Binding-site contacts:
Ligand atom C contacts residue THR196 of chain 1.A at 3.4 Å.
Ligand atom O8 contacts residue SER149 of chain 1.C at 2.7 Å (h-bond).
Ligand atom OXT contacts residue MET330 of chain 1.D at 3.4 Å.
Ligand atom C contacts residue ASN335 of chain 1.D at 3.8 Å.
Ligand atom O8 contacts residue SER327 of chain 1.D at 3.3 Å (h-bond).
Ligand atom C contacts residue ASN151 of chain 1.C at 3.9 Å.
Ligand atom C5 contacts residue SER149 of chain 1.C at 3.6 Å.
Ligand atom O8 contacts residue ILE329 of chain 1.D at 3.4 Å.
Ligand atom OXT contacts residue THR196 of chain 1.A at 2.6 Å (h-bond).
Ligand atom O contacts residue LYS333 of chain 1.D at 2.6 Å (salt-bridge).
Ligand atom O8 contacts residue SER328 of chain 1.D at 2.7 Å (h-bond).
Ligand atom C6 contacts residue SER149 of chain 1.C at 3.5 Å.
Ligand atom C5 contacts residue SER327 of chain 1.D at 3.1 Å.
Ligand atom OXT contacts residue LYS333 of chain 1.D at 3.8 Å.
Ligand atom C4 contacts residue SER327 of chain 1.D at 3.5 Å.
Ligand atom C6 contacts residue SER328 of chain 1.D at 3.3 Å.
Ligand atom O contacts residue GLY326 of chain 1.D at 3.7 Å.
Ligand atom C5 contacts residue ASN151 of chain 1.C at 3.6 Å.
Ligand atom C4 contacts residue THR110 of chain 1.C at 3.6 Å.
Ligand atom C contacts residue MET330 of chain 1.D at 3.5 Å (hydrophobic).
Ligand atom O contacts residue ASN335 of chain 1.D at 2.9 Å (h-bond).
Ligand atom C5 contacts residue MET330 of chain 1.D at 3.8 Å (hydrophobic).
Ligand atom O7 contacts residue SER328 of chain 1.D at 2.9 Å (h-bond).
Ligand atom O7 contacts residue THR150 of chain 1.C at 2.6 Å (h-bond).
Ligand atom C4 contacts residue MET330 of chain 1.D at 4.0 Å (hydrophobic).
Ligand atom O7 contacts residue THR110 of chain 1.C at 2.9 Å (h-bond).
Ligand atom C contacts residue LYS333 of chain 1.D at 3.5 Å.
Ligand atom OXT contacts residue GLN197 of chain 1.A at 3.9 Å.
Ligand atom O contacts residue GLN197 of chain 1.A at 3.5 Å (h-bond).
Ligand atom O7 contacts residue GLY326 of chain 1.D at 3.9 Å.
Ligand atom O contacts residue THR196 of chain 1.A at 3.3 Å (h-bond).
Ligand atom C6 contacts residue THR110 of chain 1.C at 3.8 Å.
Ligand atom O7 contacts residue SER327 of chain 1.D at 3.3 Å.
Ligand atom C contacts residue GLN197 of chain 1.A at 3.6 Å.
Ligand atom O8 contacts residue THR150 of chain 1.C at 2.9 Å (h-bond).
Ligand atom C6 contacts residue SER327 of chain 1.D at 3.1 Å.
Ligand atom OXT contacts residue ASN151 of chain 1.C at 2.9 Å (h-bond).
Ligand atom O contacts residue MET330 of chain 1.D at 3.9 Å.
Ligand atom C4 contacts residue GLY326 of chain 1.D at 3.5 Å.
Ligand atom C6 contacts residue THR150 of chain 1.C at 3.2 Å.

Sequence of chain 1.D:
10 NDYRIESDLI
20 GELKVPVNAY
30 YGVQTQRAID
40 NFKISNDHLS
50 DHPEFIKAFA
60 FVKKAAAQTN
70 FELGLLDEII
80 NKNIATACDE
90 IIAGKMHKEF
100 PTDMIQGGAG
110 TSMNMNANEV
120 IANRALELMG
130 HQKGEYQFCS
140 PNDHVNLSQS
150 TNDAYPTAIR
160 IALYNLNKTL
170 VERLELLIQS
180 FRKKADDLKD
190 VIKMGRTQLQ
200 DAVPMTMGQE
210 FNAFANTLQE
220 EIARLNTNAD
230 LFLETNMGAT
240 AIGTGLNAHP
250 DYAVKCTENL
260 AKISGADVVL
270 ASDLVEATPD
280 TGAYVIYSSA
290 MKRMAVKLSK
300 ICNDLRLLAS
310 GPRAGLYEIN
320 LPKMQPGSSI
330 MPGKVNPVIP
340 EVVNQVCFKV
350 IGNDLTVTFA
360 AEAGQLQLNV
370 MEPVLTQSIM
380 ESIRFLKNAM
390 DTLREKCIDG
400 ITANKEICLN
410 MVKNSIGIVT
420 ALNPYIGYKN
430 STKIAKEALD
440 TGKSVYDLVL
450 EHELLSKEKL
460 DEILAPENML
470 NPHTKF

A protein and the small-molecule ligand that binds it are described below.
Small molecule (SMILES): O=C(O)/C=C/C(=O)O

Sequence of chain 1.C:
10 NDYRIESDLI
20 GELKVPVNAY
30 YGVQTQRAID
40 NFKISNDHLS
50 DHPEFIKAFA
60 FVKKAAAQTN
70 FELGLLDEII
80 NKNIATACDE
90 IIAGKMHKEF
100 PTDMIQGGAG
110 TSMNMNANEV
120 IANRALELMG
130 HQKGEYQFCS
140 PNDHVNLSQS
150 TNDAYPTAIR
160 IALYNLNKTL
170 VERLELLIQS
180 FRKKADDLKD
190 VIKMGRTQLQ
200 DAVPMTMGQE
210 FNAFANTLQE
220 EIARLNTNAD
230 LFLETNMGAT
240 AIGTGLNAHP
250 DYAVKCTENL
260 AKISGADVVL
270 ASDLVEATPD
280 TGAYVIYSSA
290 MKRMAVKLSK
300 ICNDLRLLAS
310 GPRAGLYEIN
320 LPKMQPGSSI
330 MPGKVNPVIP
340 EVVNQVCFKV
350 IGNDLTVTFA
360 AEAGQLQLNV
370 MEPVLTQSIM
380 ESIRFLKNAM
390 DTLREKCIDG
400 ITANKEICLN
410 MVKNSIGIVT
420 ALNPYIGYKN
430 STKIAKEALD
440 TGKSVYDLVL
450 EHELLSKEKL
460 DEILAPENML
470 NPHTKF

Sequence of chain 1.A:
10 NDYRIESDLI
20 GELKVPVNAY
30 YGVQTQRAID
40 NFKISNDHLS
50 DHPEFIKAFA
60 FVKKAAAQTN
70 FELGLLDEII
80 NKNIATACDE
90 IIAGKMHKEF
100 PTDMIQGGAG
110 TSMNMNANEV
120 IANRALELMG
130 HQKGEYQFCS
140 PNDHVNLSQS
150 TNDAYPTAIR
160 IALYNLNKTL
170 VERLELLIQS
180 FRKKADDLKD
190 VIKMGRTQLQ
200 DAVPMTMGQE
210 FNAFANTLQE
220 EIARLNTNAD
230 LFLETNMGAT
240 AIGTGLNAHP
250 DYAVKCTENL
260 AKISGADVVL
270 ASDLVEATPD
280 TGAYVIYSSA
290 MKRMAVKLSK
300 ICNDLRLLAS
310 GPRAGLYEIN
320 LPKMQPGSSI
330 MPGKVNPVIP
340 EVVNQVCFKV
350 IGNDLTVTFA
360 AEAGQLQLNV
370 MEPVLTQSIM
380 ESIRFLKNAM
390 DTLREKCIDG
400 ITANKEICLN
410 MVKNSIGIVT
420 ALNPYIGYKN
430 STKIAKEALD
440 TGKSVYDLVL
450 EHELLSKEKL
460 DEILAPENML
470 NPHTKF